Binding-site contacts:
Ligand atom C12 contacts residue LOS1 of chain 1.J at 0.2 Å.
Ligand atom N26 contacts residue LOS1 of chain 1.J at 0.8 Å.
Ligand atom OS contacts residue LOS1 of chain 1.J at 0.1 Å.
Ligand atom CE1 contacts residue LOS1 of chain 1.J at 0.1 Å.
Ligand atom CD2 contacts residue LOS1 of chain 1.J at 0.6 Å.
Ligand atom C6 contacts residue LOS1 of chain 1.J at 0.2 Å.
Ligand atom N37 contacts residue HIS83 of chain 1.B at 2.8 Å (h-bond).
Ligand atom C5 contacts residue LOS1 of chain 1.J at 0.2 Å.
Ligand atom C35 contacts residue LOS1 of chain 1.J at 0.4 Å.
Ligand atom C31 contacts residue LOS1 of chain 1.J at 1.1 Å.
Ligand atom C29 contacts residue LOS1 of chain 1.J at 0.9 Å.
Ligand atom C33 contacts residue LOS1 of chain 1.J at 1.0 Å.
Ligand atom N13 contacts residue LOS1 of chain 1.J at 0.2 Å (h-bond).
Ligand atom C10 contacts residue LOS1 of chain 1.J at 0.3 Å.
Ligand atom C28 contacts residue LOS1 of chain 1.J at 0.7 Å.
Ligand atom C27 contacts residue LOS1 of chain 1.J at 0.9 Å.
Ligand atom C35 contacts residue LYS74 of chain 1.B at 3.4 Å.
Ligand atom N2 contacts residue LOS1 of chain 1.J at 0.1 Å (h-bond).
Ligand atom ND1 contacts residue LOS1 of chain 1.J at 0.2 Å (h-bond).
Ligand atom OS contacts residue HIS83 of chain 1.B at 2.1 Å.
Ligand atom C3 contacts residue LOS1 of chain 1.J at 0.2 Å.
Ligand atom C32 contacts residue LOS1 of chain 1.J at 0.6 Å.
Ligand atom CG contacts residue LOS1 of chain 1.J at 0.7 Å.
Ligand atom N26 contacts residue HIS83 of chain 1.B at 2.9 Å (h-bond).
Ligand atom C4 contacts residue LOS1 of chain 1.J at 0.2 Å.
Ligand atom C9 contacts residue LOS1 of chain 1.J at 0.2 Å.
Ligand atom C11 contacts residue LOS1 of chain 1.J at 0.3 Å.
Ligand atom ND1 contacts residue HIS83 of chain 1.B at 3.1 Å (h-bond).
Ligand atom C36 contacts residue LOS1 of chain 1.J at 0.7 Å.
Ligand atom C8 contacts residue LOS1 of chain 1.J at 0.2 Å.
Ligand atom C3 contacts residue HIS83 of chain 1.B at 3.4 Å.
Ligand atom N37 contacts residue LOS1 of chain 1.J at 0.4 Å (h-bond).
Ligand atom N2 contacts residue HIS83 of chain 1.B at 3.2 Å (h-bond).
Ligand atom C34 contacts residue LOS1 of chain 1.J at 0.6 Å.
Ligand atom C7 contacts residue LOS1 of chain 1.J at 0.2 Å.
Ligand atom C33 contacts residue ASP77 of chain 1.B at 3.3 Å.
Ligand atom C30 contacts residue LOS1 of chain 1.J at 1.7 Å.
Ligand atom C34 contacts residue ASP77 of chain 1.B at 3.2 Å.
Ligand atom NE2 contacts residue LOS1 of chain 1.J at 0.1 Å.
Ligand atom C30 contacts residue VAL80 of chain 1.B at 3.3 Å (hydrophobic).

Sequence of chain 1.B:
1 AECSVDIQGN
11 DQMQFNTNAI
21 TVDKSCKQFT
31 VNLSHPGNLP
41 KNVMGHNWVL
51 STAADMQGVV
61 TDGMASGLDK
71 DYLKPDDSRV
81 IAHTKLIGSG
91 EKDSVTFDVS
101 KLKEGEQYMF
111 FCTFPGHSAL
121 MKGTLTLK

This protein binds this small molecule.
Small molecule (SMILES): c1ccn2->[Os+2]3(n4ccnc4)(<-n4ccccc4-c2c1)<-n1ccccc1-c1ccccn->31